The protein below binds the small molecule below.
Small molecule (SMILES): O=C1c2cc(-c3ccc(O)cc3)cc(Cc3ccccc3)c2C[C@]1(CO)Cc1ccc(O)cc1

Binding-site contacts:
Ligand atom O04 contacts residue TYR193 of chain 1.H at 2.8 Å (h-bond).
Ligand atom C19 contacts residue MET45 of chain 1.H at 3.6 Å (hydrophobic).
Ligand atom C27 contacts residue TYR91 of chain 1.H at 3.0 Å (hydrophobic).
Ligand atom C29 contacts residue HIS25 of chain 1.H at 3.5 Å.
Ligand atom C28 contacts residue MET28 of chain 1.H at 3.5 Å (hydrophobic).
Ligand atom C21 contacts residue TYR141 of chain 1.H at 3.6 Å (hydrophobic).
Ligand atom C26 contacts residue MET28 of chain 1.H at 3.7 Å (hydrophobic).
Ligand atom O03 contacts residue TYR91 of chain 1.H at 2.5 Å (h-bond).
Ligand atom C28 contacts residue TRP95 of chain 1.H at 3.3 Å (hydrophobic).
Ligand atom C29 contacts residue TRP182 of chain 1.H at 3.6 Å (hydrophobic).
Ligand atom C25 contacts residue MET28 of chain 1.H at 3.5 Å (hydrophobic).
Ligand atom C22 contacts residue MET28 of chain 1.H at 3.6 Å (hydrophobic).
Ligand atom C19 contacts residue ALA49 of chain 1.H at 3.5 Å (hydrophobic).
Ligand atom C06 contacts residue HIS178 of chain 1.H at 3.7 Å.
Ligand atom C09 contacts residue HIS178 of chain 1.H at 3.6 Å.
Ligand atom C03 contacts residue TYR193 of chain 1.H at 3.5 Å (hydrophobic).
Ligand atom C08 contacts residue GLY118 of chain 1.H at 3.4 Å.
Ligand atom C18 contacts residue LYS48 of chain 1.H at 3.6 Å.
Ligand atom O03 contacts residue TRP95 of chain 1.H at 2.9 Å (h-bond).
Ligand atom O01 contacts residue TYR193 of chain 1.H at 3.6 Å (h-bond).
Ligand atom C13 contacts residue TYR141 of chain 1.H at 3.7 Å (hydrophobic).
Ligand atom O01 contacts residue HIS178 of chain 1.H at 3.0 Å.
Ligand atom C28 contacts residue TYR91 of chain 1.H at 3.2 Å (hydrophobic).
Ligand atom C09 contacts residue PHE122 of chain 1.H at 3.4 Å (hydrophobic).
Ligand atom C20 contacts residue ALA49 of chain 1.H at 3.7 Å (hydrophobic).
Ligand atom C07 contacts residue ILE114 of chain 1.H at 3.3 Å (hydrophobic).
Ligand atom O02 contacts residue GLY118 of chain 1.H at 3.5 Å.
Ligand atom C29 contacts residue TRP95 of chain 1.H at 3.4 Å (hydrophobic).
Ligand atom C30 contacts residue TRP182 of chain 1.H at 3.5 Å (hydrophobic).
Ligand atom C04 contacts residue LEU121 of chain 1.H at 3.6 Å (hydrophobic).
Ligand atom C07 contacts residue HIS178 of chain 1.H at 3.5 Å.
Ligand atom C29 contacts residue MET28 of chain 1.H at 3.5 Å (hydrophobic).
Ligand atom C12 contacts residue TRP117 of chain 1.H at 3.4 Å (hydrophobic).
Ligand atom O04 contacts residue ILE147 of chain 1.H at 3.6 Å.
Ligand atom C08 contacts residue HIS178 of chain 1.H at 3.5 Å.
Ligand atom C07 contacts residue GLY118 of chain 1.H at 3.5 Å.
Ligand atom C17 contacts residue LEU32 of chain 1.H at 3.7 Å (hydrophobic).
Ligand atom C28 contacts residue HIS25 of chain 1.H at 3.7 Å.
Ligand atom O03 contacts residue MET28 of chain 1.H at 3.6 Å.
Ligand atom O03 contacts residue HIS25 of chain 1.H at 3.0 Å (h-bond).

Sequence of chain 1.H:
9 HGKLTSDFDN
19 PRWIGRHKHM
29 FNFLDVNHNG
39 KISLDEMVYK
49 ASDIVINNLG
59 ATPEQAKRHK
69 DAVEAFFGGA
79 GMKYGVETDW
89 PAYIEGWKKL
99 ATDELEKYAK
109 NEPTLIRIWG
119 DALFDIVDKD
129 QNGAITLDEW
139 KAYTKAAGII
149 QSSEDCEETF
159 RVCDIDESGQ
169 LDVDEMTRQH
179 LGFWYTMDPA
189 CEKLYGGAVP